Binding-site contacts:
Ligand atom C5 contacts residue THR120 of chain 1.A at 3.6 Å.
Ligand atom C7 contacts residue SER158 of chain 1.A at 3.4 Å.
Ligand atom C3 contacts residue NAG1 of chain 1.H at 4.2 Å.
Ligand atom O3 contacts residue ASN160 of chain 1.A at 3.2 Å (h-bond).
Ligand atom O7 contacts residue ASN118 of chain 1.A at 3.2 Å.
Ligand atom O7 contacts residue SER158 of chain 1.A at 3.3 Å (h-bond).
Ligand atom C2 contacts residue NAG1 of chain 1.H at 4.3 Å.
Ligand atom C2 contacts residue ASN118 of chain 1.A at 2.9 Å.
Ligand atom C8 contacts residue THR120 of chain 1.A at 2.8 Å.
Ligand atom O7 contacts residue THR120 of chain 1.A at 3.9 Å.
Ligand atom C7 contacts residue ASN118 of chain 1.A at 3.4 Å.
Ligand atom C7 contacts residue THR120 of chain 1.A at 3.6 Å.
Ligand atom C1 contacts residue THR120 of chain 1.A at 4.3 Å.
Ligand atom C4 contacts residue ASN118 of chain 1.A at 4.2 Å.
Ligand atom C5 contacts residue ASN118 of chain 1.A at 3.4 Å.
Ligand atom N2 contacts residue NAG1 of chain 1.H at 4.3 Å.
Ligand atom N2 contacts residue HIS220 of chain 1.A at 4.5 Å.
Ligand atom O3 contacts residue NAG1 of chain 1.H at 2.9 Å (h-bond).
Ligand atom C3 contacts residue ASN118 of chain 1.A at 4.0 Å.
Ligand atom O5 contacts residue ASN118 of chain 1.A at 2.2 Å (h-bond).
Ligand atom C8 contacts residue ASN118 of chain 1.A at 4.1 Å.
Ligand atom C8 contacts residue SER158 of chain 1.A at 3.0 Å.
Ligand atom C6 contacts residue ASN118 of chain 1.A at 4.4 Å.
Ligand atom C3 contacts residue ASN160 of chain 1.A at 4.3 Å.
Ligand atom O7 contacts residue ILE156 of chain 1.A at 4.0 Å.
Ligand atom C7 contacts residue ASN160 of chain 1.A at 4.4 Å.
Ligand atom N2 contacts residue ASN160 of chain 1.A at 3.9 Å.
Ligand atom C6 contacts residue THR120 of chain 1.A at 4.0 Å.
Ligand atom C8 contacts residue ASN160 of chain 1.A at 3.7 Å.
Ligand atom O5 contacts residue THR120 of chain 1.A at 4.2 Å.
Ligand atom C1 contacts residue ASN118 of chain 1.A at 1.5 Å.
Ligand atom N2 contacts residue ASN118 of chain 1.A at 3.4 Å (h-bond).
Ligand atom N2 contacts residue SER158 of chain 1.A at 4.5 Å.

Sequence of chain 1.A:
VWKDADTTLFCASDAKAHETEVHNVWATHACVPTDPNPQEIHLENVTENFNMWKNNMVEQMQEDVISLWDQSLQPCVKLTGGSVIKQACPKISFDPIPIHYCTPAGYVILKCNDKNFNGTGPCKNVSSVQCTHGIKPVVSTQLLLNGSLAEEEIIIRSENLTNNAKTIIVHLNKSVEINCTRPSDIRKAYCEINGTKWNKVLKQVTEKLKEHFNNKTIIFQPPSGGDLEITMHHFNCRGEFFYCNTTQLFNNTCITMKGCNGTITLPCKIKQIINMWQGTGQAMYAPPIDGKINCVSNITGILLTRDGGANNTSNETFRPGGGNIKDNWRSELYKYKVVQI

A small-molecule ligand and the protein it binds are described below.
Small molecule (SMILES): CC(=O)N[C@@H]1[C@@H](O)[C@H](O)[C@@H](CO)O[C@H]1O